Binding-site contacts:
Ligand atom OAU contacts residue ASN99 of chain 2.B at 3.9 Å.
Ligand atom CAE contacts residue FMN1 of chain 2.G at 3.6 Å.
Ligand atom CAO contacts residue MET160 of chain 2.B at 3.8 Å (hydrophobic).
Ligand atom OAV contacts residue FMN1 of chain 2.G at 3.8 Å.
Ligand atom CAN contacts residue PHE173 of chain 2.A at 3.6 Å (hydrophobic).
Ligand atom CAA contacts residue FMN1 of chain 2.G at 3.5 Å.
Ligand atom NAR contacts residue PHE151 of chain 2.B at 3.6 Å.
Ligand atom OAW contacts residue PHE60 of chain 2.A at 3.4 Å.
Ligand atom CAO contacts residue PHE173 of chain 2.A at 4.1 Å (hydrophobic).
Ligand atom CAC contacts residue PHE173 of chain 2.A at 3.5 Å (hydrophobic).
Ligand atom CAC contacts residue PHE100 of chain 2.B at 4.2 Å (hydrophobic).
Ligand atom CAN contacts residue PHE100 of chain 2.B at 3.7 Å (hydrophobic).
Ligand atom CAP contacts residue ASN157 of chain 2.B at 4.1 Å.
Ligand atom OAV contacts residue GLU188 of chain 2.B at 3.7 Å.
Ligand atom CAF contacts residue FMN1 of chain 2.G at 3.6 Å.
Ligand atom CAG contacts residue PHE151 of chain 2.B at 4.1 Å (hydrophobic).
Ligand atom NAR contacts residue TYR131 of chain 2.A at 4.1 Å.
Ligand atom CAD contacts residue PHE173 of chain 2.A at 4.2 Å (hydrophobic).
Ligand atom NAS contacts residue TYR131 of chain 2.A at 3.1 Å.
Ligand atom CAI contacts residue ASN157 of chain 2.B at 3.9 Å.
Ligand atom CAH contacts residue FMN1 of chain 2.G at 3.7 Å.
Ligand atom CAM contacts residue PHE151 of chain 2.B at 3.8 Å (hydrophobic).
Ligand atom CAQ contacts residue ASN157 of chain 2.B at 3.7 Å.
Ligand atom CAM contacts residue TYR131 of chain 2.A at 4.2 Å (hydrophobic).
Ligand atom OAW contacts residue FMN1 of chain 2.G at 3.7 Å.
Ligand atom OAU contacts residue PHE120 of chain 2.A at 3.9 Å.
Ligand atom OAU contacts residue FMN1 of chain 2.G at 3.5 Å (h-bond).
Ligand atom CAB contacts residue PHE173 of chain 2.A at 3.7 Å (hydrophobic).
Ligand atom OAV contacts residue TYR131 of chain 2.A at 3.9 Å.
Ligand atom CAD contacts residue FMN1 of chain 2.G at 3.5 Å.
Ligand atom CAF contacts residue TYR131 of chain 2.A at 3.5 Å (hydrophobic).
Ligand atom CAC contacts residue FMN1 of chain 2.G at 3.4 Å.
Ligand atom NAR contacts residue FMN1 of chain 2.G at 4.2 Å.
Ligand atom OAW contacts residue PHE120 of chain 2.A at 4.2 Å.
Ligand atom CAB contacts residue FMN1 of chain 2.G at 3.4 Å.
Ligand atom CAL contacts residue MET160 of chain 2.B at 3.7 Å (hydrophobic).
Ligand atom CAG contacts residue ASN157 of chain 2.B at 4.0 Å.
Ligand atom CAB contacts residue PHE100 of chain 2.B at 3.7 Å (hydrophobic).
Ligand atom CAA contacts residue TYR131 of chain 2.A at 4.0 Å (hydrophobic).
Ligand atom OAY contacts residue ASN157 of chain 2.B at 3.6 Å (h-bond).

Sequence of chain 2.A:
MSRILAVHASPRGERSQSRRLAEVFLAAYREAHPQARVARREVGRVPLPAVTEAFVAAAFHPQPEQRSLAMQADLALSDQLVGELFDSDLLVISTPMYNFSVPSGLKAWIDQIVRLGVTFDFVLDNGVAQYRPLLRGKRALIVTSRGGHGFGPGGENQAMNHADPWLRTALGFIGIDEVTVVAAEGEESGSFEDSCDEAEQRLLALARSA

This protein binds this small molecule.
Small molecule (SMILES): O=C(O)CCNC(=O)c1ccc(N/N=C2\C=CC(=O)C(C(=O)O)=C2)cc1

Sequence of chain 2.B:
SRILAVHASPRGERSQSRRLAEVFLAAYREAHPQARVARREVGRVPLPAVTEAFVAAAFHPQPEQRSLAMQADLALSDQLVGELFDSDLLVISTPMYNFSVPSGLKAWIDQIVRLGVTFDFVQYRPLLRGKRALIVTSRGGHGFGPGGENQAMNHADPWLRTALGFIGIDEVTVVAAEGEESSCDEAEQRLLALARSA